Sequence of chain 1.B:
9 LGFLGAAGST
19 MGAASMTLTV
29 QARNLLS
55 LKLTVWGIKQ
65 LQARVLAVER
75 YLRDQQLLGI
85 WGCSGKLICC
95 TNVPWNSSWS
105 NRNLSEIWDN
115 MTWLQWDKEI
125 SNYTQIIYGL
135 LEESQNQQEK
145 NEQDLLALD

The small molecule below binds the protein below.
Small molecule (SMILES): CC(=O)N[C@H]1[C@H](O[C@H]2[C@H](O)[C@@H](NC(C)=O)CO[C@@H]2CO)O[C@H](CO)[C@@H](O)[C@@H]1O

Sequence of chain 1.A:
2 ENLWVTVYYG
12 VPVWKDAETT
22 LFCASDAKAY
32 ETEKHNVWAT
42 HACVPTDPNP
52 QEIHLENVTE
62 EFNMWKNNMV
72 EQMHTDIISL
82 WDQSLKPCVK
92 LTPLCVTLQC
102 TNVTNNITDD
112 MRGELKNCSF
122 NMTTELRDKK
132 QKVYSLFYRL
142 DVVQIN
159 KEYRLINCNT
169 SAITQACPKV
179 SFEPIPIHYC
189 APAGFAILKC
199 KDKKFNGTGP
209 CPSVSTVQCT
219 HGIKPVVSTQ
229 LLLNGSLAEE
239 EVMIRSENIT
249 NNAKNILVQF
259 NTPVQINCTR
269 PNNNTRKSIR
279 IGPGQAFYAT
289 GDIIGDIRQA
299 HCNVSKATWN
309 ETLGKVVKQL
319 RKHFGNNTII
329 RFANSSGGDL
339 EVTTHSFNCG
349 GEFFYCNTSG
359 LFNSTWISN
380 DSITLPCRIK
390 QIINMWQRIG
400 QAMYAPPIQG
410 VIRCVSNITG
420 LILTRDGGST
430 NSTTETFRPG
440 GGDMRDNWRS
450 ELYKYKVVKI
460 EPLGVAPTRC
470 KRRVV

Binding-site contacts:
Ligand atom C2 contacts residue GLU57 of chain 1.A at 3.5 Å.
Ligand atom C8 contacts residue THR18 of chain 1.B at 3.8 Å.
Ligand atom O7 contacts residue ASP113 of chain 1.B at 3.7 Å.
Ligand atom C6 contacts residue THR18 of chain 1.B at 3.6 Å.
Ligand atom C7 contacts residue ASN58 of chain 1.A at 3.4 Å.
Ligand atom C1 contacts residue GLU57 of chain 1.A at 4.5 Å.
Ligand atom O6 contacts residue THR18 of chain 1.B at 3.6 Å.
Ligand atom C6 contacts residue ASN58 of chain 1.A at 4.3 Å.
Ligand atom O6 contacts residue ASN58 of chain 1.A at 4.1 Å.
Ligand atom C4 contacts residue ASN58 of chain 1.A at 4.0 Å.
Ligand atom C8 contacts residue ASN58 of chain 1.A at 4.4 Å.
Ligand atom C5 contacts residue ASN58 of chain 1.A at 3.4 Å.
Ligand atom C7 contacts residue GLU57 of chain 1.A at 3.3 Å.
Ligand atom O6 contacts residue GLY16 of chain 1.B at 3.5 Å (h-bond).
Ligand atom O5 contacts residue GLY16 of chain 1.B at 4.0 Å.
Ligand atom C3 contacts residue ASN58 of chain 1.A at 3.6 Å.
Ligand atom O6 contacts residue SER17 of chain 1.B at 4.4 Å.
Ligand atom N2 contacts residue ASN58 of chain 1.A at 2.8 Å (h-bond).
Ligand atom N2 contacts residue GLU57 of chain 1.A at 3.8 Å.
Ligand atom O3 contacts residue GLU57 of chain 1.A at 3.9 Å.
Ligand atom C6 contacts residue GLY16 of chain 1.B at 4.4 Å.
Ligand atom C1 contacts residue ASN58 of chain 1.A at 1.5 Å.
Ligand atom O7 contacts residue GLU57 of chain 1.A at 2.2 Å (salt-bridge).
Ligand atom O7 contacts residue ASN58 of chain 1.A at 3.5 Å (h-bond).
Ligand atom C3 contacts residue GLU57 of chain 1.A at 4.2 Å.
Ligand atom C2 contacts residue ASN58 of chain 1.A at 2.2 Å.
Ligand atom O5 contacts residue ASN58 of chain 1.A at 2.0 Å (h-bond).